This protein binds this small molecule.
Small molecule (SMILES): CC(C)[C@H](N)C(=O)O

Sequence of chain 1.A:
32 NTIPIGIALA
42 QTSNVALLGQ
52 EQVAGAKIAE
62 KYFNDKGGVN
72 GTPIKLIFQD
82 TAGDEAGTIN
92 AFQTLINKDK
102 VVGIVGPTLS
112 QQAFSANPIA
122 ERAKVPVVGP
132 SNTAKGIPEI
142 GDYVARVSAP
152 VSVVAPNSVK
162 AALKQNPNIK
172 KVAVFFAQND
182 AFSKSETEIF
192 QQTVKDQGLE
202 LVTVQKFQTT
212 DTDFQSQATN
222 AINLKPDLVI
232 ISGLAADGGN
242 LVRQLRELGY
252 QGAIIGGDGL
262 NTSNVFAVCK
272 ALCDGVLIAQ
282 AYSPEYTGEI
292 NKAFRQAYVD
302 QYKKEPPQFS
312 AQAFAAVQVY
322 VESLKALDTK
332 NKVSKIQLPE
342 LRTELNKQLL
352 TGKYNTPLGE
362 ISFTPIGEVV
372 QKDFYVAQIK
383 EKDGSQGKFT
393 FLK

Binding-site contacts:
Ligand atom O contacts residue PHE183 of chain 1.A at 3.5 Å.
Ligand atom CG2 contacts residue THR109 of chain 1.A at 3.4 Å.
Ligand atom O contacts residue THR134 of chain 1.A at 2.8 Å (h-bond).
Ligand atom C contacts residue PHE183 of chain 1.A at 3.3 Å (hydrophobic).
Ligand atom O contacts residue ASN133 of chain 1.A at 3.2 Å.
Ligand atom C contacts residue ASN133 of chain 1.A at 4.1 Å.
Ligand atom OXT contacts residue SER111 of chain 1.A at 2.9 Å (h-bond).
Ligand atom CA contacts residue ASP259 of chain 1.A at 3.9 Å.
Ligand atom N contacts residue SER132 of chain 1.A at 2.8 Å (h-bond).
Ligand atom O contacts residue ALA135 of chain 1.A at 4.0 Å.
Ligand atom CB contacts residue LEU49 of chain 1.A at 4.4 Å (hydrophobic).
Ligand atom CG1 contacts residue GLY260 of chain 1.A at 3.5 Å.
Ligand atom CG2 contacts residue SER132 of chain 1.A at 3.8 Å.
Ligand atom CA contacts residue SER132 of chain 1.A at 3.9 Å.
Ligand atom CG1 contacts residue LEU49 of chain 1.A at 4.1 Å (hydrophobic).
Ligand atom N contacts residue ASN133 of chain 1.A at 4.3 Å.
Ligand atom CG2 contacts residue LEU110 of chain 1.A at 4.2 Å (hydrophobic).
Ligand atom CA contacts residue THR134 of chain 1.A at 3.9 Å.
Ligand atom OXT contacts residue LEU110 of chain 1.A at 3.4 Å.
Ligand atom CB contacts residue ASP259 of chain 1.A at 4.2 Å.
Ligand atom CG1 contacts residue PHE183 of chain 1.A at 4.1 Å (hydrophobic).
Ligand atom N contacts residue ASP259 of chain 1.A at 2.9 Å (salt-bridge).
Ligand atom CB contacts residue LEU110 of chain 1.A at 4.0 Å (hydrophobic).
Ligand atom CG1 contacts residue PHE310 of chain 1.A at 3.9 Å (hydrophobic).
Ligand atom C contacts residue LEU110 of chain 1.A at 4.4 Å (hydrophobic).
Ligand atom C contacts residue SER111 of chain 1.A at 3.5 Å.
Ligand atom CG2 contacts residue PHE310 of chain 1.A at 4.2 Å (hydrophobic).
Ligand atom CG2 contacts residue ASP259 of chain 1.A at 4.4 Å.
Ligand atom CB contacts residue PHE183 of chain 1.A at 4.3 Å (hydrophobic).
Ligand atom OXT contacts residue THR109 of chain 1.A at 4.2 Å.
Ligand atom N contacts residue PHE183 of chain 1.A at 3.8 Å.
Ligand atom CA contacts residue PHE183 of chain 1.A at 3.4 Å (hydrophobic).
Ligand atom C contacts residue SER132 of chain 1.A at 4.1 Å.
Ligand atom C contacts residue THR109 of chain 1.A at 4.4 Å.
Ligand atom O contacts residue SER111 of chain 1.A at 2.6 Å (h-bond).
Ligand atom C contacts residue THR134 of chain 1.A at 4.0 Å.
Ligand atom O contacts residue SER132 of chain 1.A at 3.7 Å.
Ligand atom OXT contacts residue PHE183 of chain 1.A at 3.3 Å.
Ligand atom CG1 contacts residue ASP259 of chain 1.A at 3.6 Å.
Ligand atom N contacts residue THR134 of chain 1.A at 3.0 Å (h-bond).